Binding-site contacts:
Ligand atom OBM contacts residue GLY100 of chain 1.A at 3.6 Å (h-bond).
Ligand atom CBB contacts residue TYR157 of chain 1.A at 3.4 Å (hydrophobic).
Ligand atom OAV contacts residue ASN98 of chain 1.A at 3.0 Å (h-bond).
Ligand atom OAV contacts residue GLY100 of chain 1.A at 2.9 Å (h-bond).
Ligand atom CBG contacts residue ASP58 of chain 1.A at 3.4 Å.
Ligand atom SAT contacts residue GLY100 of chain 1.A at 3.6 Å (h-bond).
Ligand atom OBM contacts residue VAL103 of chain 1.A at 3.3 Å.
Ligand atom CAJ contacts residue PHE59 of chain 1.A at 3.7 Å (hydrophobic).
Ligand atom OBL contacts residue TYR157 of chain 1.A at 3.5 Å.
Ligand atom CCG contacts residue ALA104 of chain 1.A at 3.6 Å (hydrophobic).
Ligand atom OBM contacts residue PHE153 of chain 1.A at 3.1 Å.
Ligand atom CAW contacts residue TYR157 of chain 1.A at 3.5 Å (hydrophobic).
Ligand atom SAT contacts residue ASN98 of chain 1.A at 3.5 Å (h-bond).
Ligand atom CAO contacts residue ASP58 of chain 1.A at 3.7 Å.
Ligand atom CAZ contacts residue TYR157 of chain 1.A at 3.5 Å (hydrophobic).
Ligand atom OBL contacts residue PHE153 of chain 1.A at 3.6 Å.
Ligand atom OBM contacts residue TYR157 of chain 1.A at 3.7 Å.
Ligand atom CAE contacts residue TYR63 of chain 1.A at 3.4 Å (hydrophobic).
Ligand atom CBQ contacts residue TYR63 of chain 1.A at 3.6 Å (hydrophobic).
Ligand atom CBE contacts residue TYR157 of chain 1.A at 3.6 Å (hydrophobic).
Ligand atom OBM contacts residue TRP99 of chain 1.A at 3.3 Å (h-bond).
Ligand atom NAL contacts residue ARG62 of chain 1.A at 3.4 Å.
Ligand atom CAB contacts residue GLY100 of chain 1.A at 3.7 Å.
Ligand atom CAI contacts residue PHE59 of chain 1.A at 3.7 Å (hydrophobic).
Ligand atom NAP contacts residue ASP58 of chain 1.A at 2.7 Å (salt-bridge).
Ligand atom NAS contacts residue ASN98 of chain 1.A at 3.2 Å (h-bond).
Ligand atom NBC contacts residue TYR157 of chain 1.A at 3.4 Å.
Ligand atom CCF contacts residue PHE67 of chain 1.A at 3.7 Å (hydrophobic).
Ligand atom CBA contacts residue TYR157 of chain 1.A at 3.4 Å (hydrophobic).
Ligand atom NBC contacts residue PHE153 of chain 1.A at 3.6 Å.
Ligand atom CAM contacts residue ARG62 of chain 1.A at 3.6 Å.
Ligand atom CAK contacts residue ASP58 of chain 1.A at 3.7 Å.
Ligand atom CAO contacts residue ALA55 of chain 1.A at 3.3 Å (hydrophobic).
Ligand atom CCE contacts residue MET70 of chain 1.A at 3.6 Å (hydrophobic).
Ligand atom OBL contacts residue ALA55 of chain 1.A at 3.4 Å.
Ligand atom CCD contacts residue MET70 of chain 1.A at 3.6 Å (hydrophobic).
Ligand atom CBB contacts residue GLY100 of chain 1.A at 3.2 Å.
Ligand atom NAS contacts residue GLY100 of chain 1.A at 3.1 Å.
Ligand atom OAV contacts residue TRP99 of chain 1.A at 3.6 Å (h-bond).
Ligand atom NBD contacts residue TYR157 of chain 1.A at 3.5 Å.

Sequence of chain 1.A:
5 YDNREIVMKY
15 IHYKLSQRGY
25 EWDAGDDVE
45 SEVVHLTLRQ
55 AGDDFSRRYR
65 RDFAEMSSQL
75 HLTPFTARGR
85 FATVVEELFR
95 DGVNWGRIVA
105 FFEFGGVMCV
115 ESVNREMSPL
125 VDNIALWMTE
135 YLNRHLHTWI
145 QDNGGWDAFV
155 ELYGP

This small molecule binds to this protein.
Small molecule (SMILES): CC(C)c1ccccc1[C@@H]1CCCN1C1CC2(CCN(c3ccc(C(=O)NS(=O)(=O)c4ccc(NCC5CCC(C)(O)CC5)c([N+](=O)[O-])c4)c(Oc4cnc5[nH]ccc5c4)c3)CC2)C1